Sequence of chain 2.B:
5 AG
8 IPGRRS

Binding-site contacts:
Ligand atom C09 contacts residue ASN47 of chain 2.A at 4.1 Å.
Ligand atom C01 contacts residue ILE8 of chain 2.B at 4.2 Å (hydrophobic).
Ligand atom C20 contacts residue LYS127 of chain 2.A at 2.7 Å.
Ligand atom O14 contacts residue ASN47 of chain 2.A at 3.7 Å.
Ligand atom C17 contacts residue ASN47 of chain 2.A at 4.4 Å.
Ligand atom C02 contacts residue ILE8 of chain 2.B at 3.9 Å (hydrophobic).
Ligand atom C04 contacts residue ILE8 of chain 2.B at 3.9 Å (hydrophobic).
Ligand atom C20 contacts residue ILE8 of chain 2.B at 4.1 Å (hydrophobic).
Ligand atom O07 contacts residue PRO172 of chain 2.A at 3.8 Å.
Ligand atom N11 contacts residue ASN47 of chain 2.A at 3.5 Å (h-bond).
Ligand atom C10 contacts residue ASN47 of chain 2.A at 3.5 Å.
Ligand atom O14 contacts residue CSO43 of chain 2.A at 3.2 Å (h-bond).
Ligand atom C03 contacts residue LYS127 of chain 2.A at 3.6 Å.
Ligand atom C20 contacts residue ILE173 of chain 2.A at 3.5 Å (hydrophobic).
Ligand atom C17 contacts residue ILE173 of chain 2.A at 4.0 Å (hydrophobic).
Ligand atom C15 contacts residue SER13 of chain 2.B at 3.2 Å.
Ligand atom C15 contacts residue GLU44 of chain 2.A at 4.3 Å.
Ligand atom C05 contacts residue ILE8 of chain 2.B at 4.2 Å (hydrophobic).
Ligand atom O07 contacts residue ILE224 of chain 2.A at 3.5 Å.
Ligand atom C10 contacts residue SER13 of chain 2.B at 3.8 Å.
Ligand atom C15 contacts residue CSO43 of chain 2.A at 4.2 Å.
Ligand atom C01 contacts residue LYS127 of chain 2.A at 1.4 Å.
Ligand atom C02 contacts residue LYS127 of chain 2.A at 2.4 Å.
Ligand atom C13 contacts residue SER13 of chain 2.B at 4.3 Å.
Ligand atom C13 contacts residue ASN47 of chain 2.A at 2.7 Å.
Ligand atom C19 contacts residue LYS127 of chain 2.A at 4.1 Å.
Ligand atom C19 contacts residue PRO172 of chain 2.A at 3.4 Å (hydrophobic).
Ligand atom C16 contacts residue ASN47 of chain 2.A at 3.2 Å.
Ligand atom C12 contacts residue CSO43 of chain 2.A at 3.9 Å.
Ligand atom C19 contacts residue ILE8 of chain 2.B at 4.1 Å (hydrophobic).
Ligand atom C02 contacts residue ILE173 of chain 2.A at 4.1 Å (hydrophobic).
Ligand atom C19 contacts residue ILE173 of chain 2.A at 3.7 Å (hydrophobic).
Ligand atom C12 contacts residue ASN47 of chain 2.A at 3.6 Å.
Ligand atom O14 contacts residue SER13 of chain 2.B at 4.3 Å.
Ligand atom C20 contacts residue GLY176 of chain 2.A at 3.9 Å.
Ligand atom C03 contacts residue ILE8 of chain 2.B at 3.4 Å (hydrophobic).
Ligand atom C15 contacts residue ASN47 of chain 2.A at 3.9 Å.
Ligand atom C20 contacts residue PRO172 of chain 2.A at 3.5 Å (hydrophobic).
Ligand atom C13 contacts residue CSO43 of chain 2.A at 2.9 Å.
Ligand atom C19 contacts residue ILE224 of chain 2.A at 3.9 Å (hydrophobic).

Sequence of chain 2.A:
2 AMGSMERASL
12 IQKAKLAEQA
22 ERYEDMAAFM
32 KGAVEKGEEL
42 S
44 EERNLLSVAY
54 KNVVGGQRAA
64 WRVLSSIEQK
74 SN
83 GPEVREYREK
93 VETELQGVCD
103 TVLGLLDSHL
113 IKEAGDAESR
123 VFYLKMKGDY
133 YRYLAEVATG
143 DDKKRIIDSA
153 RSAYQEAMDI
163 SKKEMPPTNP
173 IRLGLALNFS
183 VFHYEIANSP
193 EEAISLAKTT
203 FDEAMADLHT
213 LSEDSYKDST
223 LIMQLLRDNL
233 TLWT

This small molecule binds to this protein.
Small molecule (SMILES): COCCN1CCN(S(=O)(=O)c2ccc(C=O)cc2)CC1